This protein binds this small molecule.
Small molecule (SMILES): CC(=O)N[C@@H]1[C@@H](O)[C@H](O)[C@@H](CO)O[C@H]1O

Binding-site contacts:
Ligand atom C3 contacts residue TYR59 of chain 1.A at 4.2 Å (hydrophobic).
Ligand atom O5 contacts residue ASN92 of chain 1.A at 2.4 Å (h-bond).
Ligand atom N2 contacts residue ASN92 of chain 1.A at 3.0 Å (h-bond).
Ligand atom C8 contacts residue THR60 of chain 1.A at 3.8 Å.
Ligand atom O4 contacts residue TYR59 of chain 1.A at 4.4 Å.
Ligand atom O7 contacts residue ASN92 of chain 1.A at 3.7 Å.
Ligand atom C1 contacts residue TYR59 of chain 1.A at 3.5 Å (hydrophobic).
Ligand atom C2 contacts residue ASN92 of chain 1.A at 2.5 Å.
Ligand atom C6 contacts residue TYR59 of chain 1.A at 4.3 Å (hydrophobic).
Ligand atom C2 contacts residue TYR59 of chain 1.A at 4.2 Å (hydrophobic).
Ligand atom C5 contacts residue TYR59 of chain 1.A at 3.8 Å (hydrophobic).
Ligand atom C8 contacts residue ASN61 of chain 1.A at 4.3 Å.
Ligand atom C3 contacts residue ASN92 of chain 1.A at 3.9 Å.
Ligand atom O6 contacts residue TYR59 of chain 1.A at 3.2 Å (h-bond).
Ligand atom O5 contacts residue TYR59 of chain 1.A at 4.0 Å.
Ligand atom C4 contacts residue ASN92 of chain 1.A at 4.3 Å.
Ligand atom C1 contacts residue ASN92 of chain 1.A at 1.5 Å.
Ligand atom C5 contacts residue ASN92 of chain 1.A at 3.6 Å.
Ligand atom N2 contacts residue TYR59 of chain 1.A at 3.6 Å.
Ligand atom C8 contacts residue ASN92 of chain 1.A at 3.7 Å.
Ligand atom C7 contacts residue ASN92 of chain 1.A at 3.4 Å.
Ligand atom C8 contacts residue TYR59 of chain 1.A at 4.4 Å (hydrophobic).

Sequence of chain 1.A:
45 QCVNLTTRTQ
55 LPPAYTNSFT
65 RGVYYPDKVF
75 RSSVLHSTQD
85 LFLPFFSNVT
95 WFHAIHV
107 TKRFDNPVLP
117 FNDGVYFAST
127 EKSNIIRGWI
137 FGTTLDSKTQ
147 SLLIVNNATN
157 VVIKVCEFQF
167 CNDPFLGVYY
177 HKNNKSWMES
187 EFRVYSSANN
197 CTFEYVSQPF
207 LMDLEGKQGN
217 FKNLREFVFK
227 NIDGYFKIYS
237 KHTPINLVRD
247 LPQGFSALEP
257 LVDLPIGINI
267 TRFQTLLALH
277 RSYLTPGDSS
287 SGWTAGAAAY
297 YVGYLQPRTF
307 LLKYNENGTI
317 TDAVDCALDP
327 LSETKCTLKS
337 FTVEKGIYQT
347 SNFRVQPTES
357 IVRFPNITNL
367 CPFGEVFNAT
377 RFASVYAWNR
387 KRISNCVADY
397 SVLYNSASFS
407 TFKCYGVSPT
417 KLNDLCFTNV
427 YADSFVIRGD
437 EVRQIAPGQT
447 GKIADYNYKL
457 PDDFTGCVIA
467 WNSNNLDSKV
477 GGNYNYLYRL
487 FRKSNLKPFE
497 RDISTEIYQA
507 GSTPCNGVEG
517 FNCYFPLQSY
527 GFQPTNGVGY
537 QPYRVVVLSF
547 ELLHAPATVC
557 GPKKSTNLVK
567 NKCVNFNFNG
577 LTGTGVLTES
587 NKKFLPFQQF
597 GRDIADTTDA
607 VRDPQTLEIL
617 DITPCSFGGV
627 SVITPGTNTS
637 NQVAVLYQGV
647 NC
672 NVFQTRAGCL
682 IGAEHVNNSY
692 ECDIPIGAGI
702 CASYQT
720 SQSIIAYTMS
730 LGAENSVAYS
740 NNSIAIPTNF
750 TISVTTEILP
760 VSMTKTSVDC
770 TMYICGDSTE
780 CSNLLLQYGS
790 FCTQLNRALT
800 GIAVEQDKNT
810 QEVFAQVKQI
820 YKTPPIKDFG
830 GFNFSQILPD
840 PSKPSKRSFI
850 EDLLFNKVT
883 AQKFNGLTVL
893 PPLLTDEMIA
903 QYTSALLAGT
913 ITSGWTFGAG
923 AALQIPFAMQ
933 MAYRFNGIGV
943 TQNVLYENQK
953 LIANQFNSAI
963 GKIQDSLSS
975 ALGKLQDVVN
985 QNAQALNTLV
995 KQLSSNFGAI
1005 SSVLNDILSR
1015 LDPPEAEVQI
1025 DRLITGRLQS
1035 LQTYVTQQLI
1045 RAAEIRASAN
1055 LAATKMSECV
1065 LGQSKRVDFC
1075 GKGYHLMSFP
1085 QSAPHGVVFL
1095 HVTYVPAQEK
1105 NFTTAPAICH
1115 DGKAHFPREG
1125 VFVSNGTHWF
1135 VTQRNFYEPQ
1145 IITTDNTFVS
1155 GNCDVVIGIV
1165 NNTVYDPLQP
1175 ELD